A small-molecule ligand and the protein it binds are described below.
Small molecule (SMILES): CCCCCCCO[C@@H]1O[C@H](CO)[C@@H](O)[C@H](O)[C@H]1O

Binding-site contacts:
Ligand atom C9 contacts residue ILE267 of chain 1.A at 3.6 Å (hydrophobic).
Ligand atom O5 contacts residue VAL110 of chain 1.A at 4.0 Å.
Ligand atom C2 contacts residue GLU266 of chain 1.A at 3.8 Å.
Ligand atom C8 contacts residue LYS114 of chain 1.A at 4.5 Å.
Ligand atom O2 contacts residue LYS114 of chain 1.A at 2.9 Å (salt-bridge).
Ligand atom C8 contacts residue ILE267 of chain 1.A at 3.8 Å (hydrophobic).
Ligand atom C1 contacts residue LYS114 of chain 1.A at 4.3 Å.
Ligand atom O1 contacts residue GLU266 of chain 1.A at 3.5 Å.
Ligand atom O1 contacts residue ILE267 of chain 1.A at 4.5 Å.
Ligand atom C3 contacts residue LYS114 of chain 1.A at 4.4 Å.
Ligand atom C12 contacts residue VAL88 of chain 1.A at 4.4 Å (hydrophobic).
Ligand atom C2 contacts residue LYS114 of chain 1.A at 4.1 Å.
Ligand atom C11 contacts residue VAL88 of chain 1.A at 4.1 Å (hydrophobic).
Ligand atom O2 contacts residue GLU266 of chain 1.A at 2.9 Å (salt-bridge).
Ligand atom O2 contacts residue LYS269 of chain 1.A at 3.6 Å.
Ligand atom C7 contacts residue VAL110 of chain 1.A at 3.9 Å (hydrophobic).
Ligand atom C2 contacts residue LYS269 of chain 1.A at 3.7 Å.
Ligand atom C1 contacts residue VAL110 of chain 1.A at 4.5 Å (hydrophobic).
Ligand atom C13 contacts residue VAL88 of chain 1.A at 4.4 Å (hydrophobic).
Ligand atom O1 contacts residue LYS114 of chain 1.A at 4.3 Å.
Ligand atom C7 contacts residue LYS114 of chain 1.A at 4.0 Å.
Ligand atom C5 contacts residue VAL110 of chain 1.A at 4.2 Å (hydrophobic).
Ligand atom C6 contacts residue VAL110 of chain 1.A at 4.3 Å (hydrophobic).
Ligand atom C3 contacts residue LYS269 of chain 1.A at 4.0 Å.
Ligand atom C12 contacts residue LEU113 of chain 1.A at 3.9 Å (hydrophobic).
Ligand atom C9 contacts residue LEU263 of chain 1.A at 4.3 Å (hydrophobic).
Ligand atom C8 contacts residue GLU266 of chain 1.A at 3.9 Å.
Ligand atom C8 contacts residue LEU263 of chain 1.A at 4.2 Å (hydrophobic).
Ligand atom C13 contacts residue THR92 of chain 1.A at 3.6 Å.
Ligand atom C11 contacts residue LEU113 of chain 1.A at 3.9 Å (hydrophobic).
Ligand atom C12 contacts residue THR92 of chain 1.A at 3.5 Å.
Ligand atom C9 contacts residue LYS114 of chain 1.A at 4.0 Å.
Ligand atom O3 contacts residue LYS269 of chain 1.A at 3.2 Å.
Ligand atom C7 contacts residue GLU266 of chain 1.A at 4.3 Å.
Ligand atom C10 contacts residue LEU263 of chain 1.A at 4.1 Å (hydrophobic).
Ligand atom C1 contacts residue GLU266 of chain 1.A at 4.2 Å.

Sequence of chain 1.A:
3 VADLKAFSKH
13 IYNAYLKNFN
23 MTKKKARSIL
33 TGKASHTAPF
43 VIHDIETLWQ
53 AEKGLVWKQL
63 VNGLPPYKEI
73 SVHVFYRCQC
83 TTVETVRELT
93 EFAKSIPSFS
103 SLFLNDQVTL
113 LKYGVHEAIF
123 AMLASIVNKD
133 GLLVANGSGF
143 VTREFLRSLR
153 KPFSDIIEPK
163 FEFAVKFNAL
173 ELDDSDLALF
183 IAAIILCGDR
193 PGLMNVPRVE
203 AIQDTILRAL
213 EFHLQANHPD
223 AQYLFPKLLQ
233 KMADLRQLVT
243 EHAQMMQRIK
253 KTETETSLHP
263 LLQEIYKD